Sequence of chain 1.A:
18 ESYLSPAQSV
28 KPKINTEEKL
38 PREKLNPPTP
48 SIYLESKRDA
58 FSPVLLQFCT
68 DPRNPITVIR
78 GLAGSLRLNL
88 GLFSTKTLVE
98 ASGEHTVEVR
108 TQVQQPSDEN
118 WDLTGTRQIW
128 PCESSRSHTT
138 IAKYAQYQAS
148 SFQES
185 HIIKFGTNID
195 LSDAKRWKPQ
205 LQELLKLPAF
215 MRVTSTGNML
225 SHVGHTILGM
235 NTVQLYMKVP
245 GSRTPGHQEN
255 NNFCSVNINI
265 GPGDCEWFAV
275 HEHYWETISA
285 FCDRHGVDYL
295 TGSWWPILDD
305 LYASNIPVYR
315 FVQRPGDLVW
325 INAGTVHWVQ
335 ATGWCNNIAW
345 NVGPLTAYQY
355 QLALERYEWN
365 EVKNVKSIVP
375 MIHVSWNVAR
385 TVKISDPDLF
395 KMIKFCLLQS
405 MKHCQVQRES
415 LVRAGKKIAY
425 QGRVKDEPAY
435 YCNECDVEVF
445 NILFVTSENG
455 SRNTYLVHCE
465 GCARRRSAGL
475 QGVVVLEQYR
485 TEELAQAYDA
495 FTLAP

Binding-site contacts:
Ligand atom C2 contacts residue HIS331 of chain 1.A at 4.0 Å.
Ligand atom C3 contacts residue ASN261 of chain 1.A at 3.6 Å.
Ligand atom C1 contacts residue FE1 of chain 1.C at 2.8 Å.
Ligand atom O2 contacts residue GLU253 of chain 1.A at 3.1 Å (salt-bridge).
Ligand atom O1 contacts residue SER259 of chain 1.A at 3.5 Å (h-bond).
Ligand atom C4 contacts residue VAL333 of chain 1.A at 3.6 Å (hydrophobic).
Ligand atom C2 contacts residue ASN261 of chain 1.A at 4.2 Å.
Ligand atom O4 contacts residue LYS242 of chain 1.A at 3.1 Å (salt-bridge).
Ligand atom C1 contacts residue ASN261 of chain 1.A at 4.0 Å.
Ligand atom C4 contacts residue ASN261 of chain 1.A at 3.6 Å.
Ligand atom C5 contacts residue ASN261 of chain 1.A at 3.8 Å.
Ligand atom C2 contacts residue FE1 of chain 1.C at 2.8 Å.
Ligand atom O3 contacts residue ASN261 of chain 1.A at 3.1 Å (h-bond).
Ligand atom O1 contacts residue FE1 of chain 1.C at 4.0 Å.
Ligand atom O3 contacts residue LYS242 of chain 1.A at 2.7 Å (salt-bridge).
Ligand atom C5 contacts residue LYS242 of chain 1.A at 3.2 Å.
Ligand atom C2 contacts residue HIS251 of chain 1.A at 4.2 Å.
Ligand atom O1 contacts residue ASN261 of chain 1.A at 2.9 Å (h-bond).
Ligand atom O5 contacts residue THR248 of chain 1.A at 3.8 Å.
Ligand atom O4 contacts residue PHE189 of chain 1.A at 3.9 Å.
Ligand atom C1 contacts residue HIS331 of chain 1.A at 3.9 Å.
Ligand atom O5 contacts residue FE1 of chain 1.C at 2.2 Å.
Ligand atom O3 contacts residue ASN341 of chain 1.A at 3.8 Å.
Ligand atom C3 contacts residue THR248 of chain 1.A at 4.2 Å.
Ligand atom O1 contacts residue ALA343 of chain 1.A at 3.5 Å.
Ligand atom O2 contacts residue HIS331 of chain 1.A at 3.2 Å (h-bond).
Ligand atom O4 contacts residue THR248 of chain 1.A at 2.5 Å (h-bond).
Ligand atom O1 contacts residue TRP271 of chain 1.A at 3.8 Å.
Ligand atom O2 contacts residue ILE325 of chain 1.A at 4.0 Å.
Ligand atom O2 contacts residue SER259 of chain 1.A at 2.8 Å (h-bond).
Ligand atom O2 contacts residue FE1 of chain 1.C at 2.1 Å.
Ligand atom C5 contacts residue THR248 of chain 1.A at 3.5 Å.
Ligand atom C4 contacts residue THR248 of chain 1.A at 3.8 Å.
Ligand atom O5 contacts residue HIS331 of chain 1.A at 3.2 Å (h-bond).
Ligand atom O5 contacts residue HIS251 of chain 1.A at 3.1 Å.
Ligand atom C1 contacts residue SER259 of chain 1.A at 3.5 Å.
Ligand atom C1 contacts residue TRP271 of chain 1.A at 4.1 Å (hydrophobic).
Ligand atom C1 contacts residue GLU253 of chain 1.A at 4.2 Å.
Ligand atom O5 contacts residue GLU253 of chain 1.A at 4.2 Å.
Ligand atom C4 contacts residue TRP271 of chain 1.A at 4.2 Å (hydrophobic).

A small-molecule ligand and the protein it binds are described below.
Small molecule (SMILES): O=C(O)CCC(=O)C(=O)O